Sequence of chain 1.A:
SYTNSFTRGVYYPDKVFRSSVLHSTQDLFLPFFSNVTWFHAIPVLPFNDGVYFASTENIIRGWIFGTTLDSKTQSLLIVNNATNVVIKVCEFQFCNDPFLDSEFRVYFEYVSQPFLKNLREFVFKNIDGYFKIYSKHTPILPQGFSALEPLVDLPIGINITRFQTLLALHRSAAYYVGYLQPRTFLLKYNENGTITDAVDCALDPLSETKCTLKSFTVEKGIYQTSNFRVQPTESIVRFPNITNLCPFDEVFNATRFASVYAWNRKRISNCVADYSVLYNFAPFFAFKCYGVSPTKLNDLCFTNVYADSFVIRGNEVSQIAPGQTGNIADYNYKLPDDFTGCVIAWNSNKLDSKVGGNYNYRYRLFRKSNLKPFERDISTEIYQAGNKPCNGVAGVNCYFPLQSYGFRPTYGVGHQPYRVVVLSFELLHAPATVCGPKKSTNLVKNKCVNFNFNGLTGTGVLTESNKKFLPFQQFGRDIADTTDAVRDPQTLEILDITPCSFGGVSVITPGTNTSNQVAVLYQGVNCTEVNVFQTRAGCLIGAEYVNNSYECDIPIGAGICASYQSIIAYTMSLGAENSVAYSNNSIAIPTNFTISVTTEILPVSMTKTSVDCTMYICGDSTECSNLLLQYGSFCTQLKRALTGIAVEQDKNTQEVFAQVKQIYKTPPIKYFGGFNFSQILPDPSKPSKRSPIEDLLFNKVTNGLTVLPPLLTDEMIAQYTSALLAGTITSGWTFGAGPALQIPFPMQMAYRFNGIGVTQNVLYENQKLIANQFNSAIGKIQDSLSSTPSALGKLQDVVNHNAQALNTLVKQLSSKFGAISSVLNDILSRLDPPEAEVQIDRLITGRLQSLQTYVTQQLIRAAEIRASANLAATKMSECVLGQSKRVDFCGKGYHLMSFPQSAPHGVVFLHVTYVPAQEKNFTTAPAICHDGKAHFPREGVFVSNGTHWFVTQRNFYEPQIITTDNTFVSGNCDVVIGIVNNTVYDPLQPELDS

Sequence of chain 1.C:
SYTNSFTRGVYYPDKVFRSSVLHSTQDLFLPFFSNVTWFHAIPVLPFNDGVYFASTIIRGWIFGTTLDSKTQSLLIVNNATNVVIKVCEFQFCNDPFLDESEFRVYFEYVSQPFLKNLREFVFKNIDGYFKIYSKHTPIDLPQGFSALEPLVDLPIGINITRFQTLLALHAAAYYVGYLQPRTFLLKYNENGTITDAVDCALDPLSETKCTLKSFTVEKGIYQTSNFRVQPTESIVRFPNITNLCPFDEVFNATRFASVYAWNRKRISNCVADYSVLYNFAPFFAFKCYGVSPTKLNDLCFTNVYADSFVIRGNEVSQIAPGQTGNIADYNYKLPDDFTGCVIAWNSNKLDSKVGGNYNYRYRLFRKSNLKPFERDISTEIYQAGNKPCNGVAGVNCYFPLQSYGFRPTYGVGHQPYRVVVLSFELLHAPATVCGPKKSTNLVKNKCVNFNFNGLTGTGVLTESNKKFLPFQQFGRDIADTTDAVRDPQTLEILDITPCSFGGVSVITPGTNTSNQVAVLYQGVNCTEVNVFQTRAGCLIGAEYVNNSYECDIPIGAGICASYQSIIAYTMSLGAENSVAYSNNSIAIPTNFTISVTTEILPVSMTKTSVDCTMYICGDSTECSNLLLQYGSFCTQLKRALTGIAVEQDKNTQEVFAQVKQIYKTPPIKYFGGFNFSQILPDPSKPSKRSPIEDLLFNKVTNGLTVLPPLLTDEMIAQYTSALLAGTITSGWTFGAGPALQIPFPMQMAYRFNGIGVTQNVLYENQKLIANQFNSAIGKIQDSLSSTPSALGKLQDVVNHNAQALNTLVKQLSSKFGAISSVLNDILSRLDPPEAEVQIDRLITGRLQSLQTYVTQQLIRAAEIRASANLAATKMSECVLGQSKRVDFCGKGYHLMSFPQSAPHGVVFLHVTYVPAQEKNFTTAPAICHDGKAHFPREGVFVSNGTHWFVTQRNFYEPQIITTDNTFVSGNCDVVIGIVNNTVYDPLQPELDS

Binding-site contacts:
Ligand atom N2 contacts residue ASN1052 of chain 1.A at 2.9 Å (h-bond).
Ligand atom O5 contacts residue ASN1052 of chain 1.A at 2.4 Å (h-bond).
Ligand atom C7 contacts residue GLN873 of chain 1.C at 4.3 Å.
Ligand atom O7 contacts residue ASN1052 of chain 1.A at 4.1 Å.
Ligand atom C1 contacts residue ASN1052 of chain 1.A at 1.4 Å.
Ligand atom C5 contacts residue ASN1052 of chain 1.A at 3.7 Å.
Ligand atom C4 contacts residue ASN1052 of chain 1.A at 4.3 Å.
Ligand atom C3 contacts residue ASN1052 of chain 1.A at 3.8 Å.
Ligand atom C8 contacts residue GLN873 of chain 1.C at 3.4 Å.
Ligand atom C7 contacts residue ASN1052 of chain 1.A at 3.7 Å.
Ligand atom N2 contacts residue GLN873 of chain 1.C at 4.4 Å.
Ligand atom C2 contacts residue ASN1052 of chain 1.A at 2.5 Å.

The protein below binds the small molecule below.
Small molecule (SMILES): CC(=O)N[C@@H]1[C@@H](O)[C@H](O)[C@@H](CO)O[C@H]1O